Sequence of chain 1.C:
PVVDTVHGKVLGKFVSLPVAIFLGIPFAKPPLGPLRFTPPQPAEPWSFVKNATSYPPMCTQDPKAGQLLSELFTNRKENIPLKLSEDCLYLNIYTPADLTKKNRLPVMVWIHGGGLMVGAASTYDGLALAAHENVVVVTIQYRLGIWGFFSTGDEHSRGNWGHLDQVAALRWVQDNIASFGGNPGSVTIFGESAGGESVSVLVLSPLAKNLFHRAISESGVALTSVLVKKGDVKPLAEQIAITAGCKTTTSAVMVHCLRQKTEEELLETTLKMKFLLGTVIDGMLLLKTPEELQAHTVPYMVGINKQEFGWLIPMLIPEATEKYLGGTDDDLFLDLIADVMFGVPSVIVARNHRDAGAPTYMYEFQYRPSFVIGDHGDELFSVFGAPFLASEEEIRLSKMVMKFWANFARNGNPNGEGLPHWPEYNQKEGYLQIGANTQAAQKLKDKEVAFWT

The small molecule below binds the protein below.
Small molecule (SMILES): C[P](=O)(F)OC1CCCCC1

Binding-site contacts:
Ligand atom C6 contacts residue GLY119 of chain 1.C at 4.4 Å.
Ligand atom O1 contacts residue GLY120 of chain 1.C at 2.4 Å (h-bond).
Ligand atom C5 contacts residue GLY120 of chain 1.C at 3.8 Å.
Ligand atom P1 contacts residue GLY119 of chain 1.C at 3.8 Å.
Ligand atom P1 contacts residue GLY120 of chain 1.C at 3.6 Å.
Ligand atom C4 contacts residue LEU281 of chain 1.C at 4.2 Å (hydrophobic).
Ligand atom C7 contacts residue HIS444 of chain 1.C at 3.0 Å.
Ligand atom O1 contacts residue GLY119 of chain 1.C at 2.4 Å (h-bond).
Ligand atom C1 contacts residue ILE336 of chain 1.C at 3.9 Å (hydrophobic).
Ligand atom C2 contacts residue LEU339 of chain 1.C at 3.8 Å (hydrophobic).
Ligand atom C7 contacts residue GLU197 of chain 1.C at 4.2 Å.
Ligand atom O1 contacts residue SER198 of chain 1.C at 2.5 Å (h-bond).
Ligand atom C6 contacts residue SER198 of chain 1.C at 4.0 Å.
Ligand atom C7 contacts residue PHE78 of chain 1.C at 4.3 Å (hydrophobic).
Ligand atom P1 contacts residue SER198 of chain 1.C at 1.4 Å.
Ligand atom P1 contacts residue HIS444 of chain 1.C at 3.9 Å.
Ligand atom P1 contacts residue ALA199 of chain 1.C at 3.6 Å.
Ligand atom C7 contacts residue GLY119 of chain 1.C at 4.3 Å.
Ligand atom C7 contacts residue SER198 of chain 1.C at 2.5 Å.
Ligand atom C2 contacts residue ILE336 of chain 1.C at 4.0 Å (hydrophobic).
Ligand atom O2 contacts residue GLY120 of chain 1.C at 3.8 Å.
Ligand atom O2 contacts residue HIS444 of chain 1.C at 4.4 Å.
Ligand atom C6 contacts residue GLY120 of chain 1.C at 3.9 Å.
Ligand atom O1 contacts residue GLY118 of chain 1.C at 3.5 Å.
Ligand atom O1 contacts residue ALA199 of chain 1.C at 3.6 Å.
Ligand atom O2 contacts residue SER198 of chain 1.C at 2.6 Å (h-bond).